Sequence of chain 1.D:
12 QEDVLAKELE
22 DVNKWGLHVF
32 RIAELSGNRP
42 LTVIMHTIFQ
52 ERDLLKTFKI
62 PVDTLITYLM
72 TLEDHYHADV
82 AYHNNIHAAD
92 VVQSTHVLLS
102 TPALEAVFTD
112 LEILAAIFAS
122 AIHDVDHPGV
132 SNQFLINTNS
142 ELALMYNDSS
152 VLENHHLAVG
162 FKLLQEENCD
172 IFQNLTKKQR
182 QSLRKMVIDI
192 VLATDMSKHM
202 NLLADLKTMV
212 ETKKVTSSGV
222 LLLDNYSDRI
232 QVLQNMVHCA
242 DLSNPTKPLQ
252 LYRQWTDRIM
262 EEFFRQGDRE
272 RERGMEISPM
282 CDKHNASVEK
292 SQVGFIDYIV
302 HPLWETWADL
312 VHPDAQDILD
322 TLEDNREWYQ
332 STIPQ

Binding-site contacts:
Ligand atom C4 contacts residue THR257 of chain 1.D at 3.9 Å.
Ligand atom C4 contacts residue GLN293 of chain 1.D at 3.9 Å.
Ligand atom C5 contacts residue PHE296 of chain 1.D at 3.6 Å (hydrophobic).
Ligand atom C3 contacts residue PHE296 of chain 1.D at 3.4 Å (hydrophobic).
Ligand atom C14 contacts residue HIS84 of chain 1.D at 3.8 Å.
Ligand atom N2 contacts residue GLN293 of chain 1.D at 3.3 Å (h-bond).
Ligand atom C7 contacts residue PHE296 of chain 1.D at 3.6 Å (hydrophobic).
Ligand atom C10 contacts residue MET197 of chain 1.D at 3.6 Å (hydrophobic).
Ligand atom F1 contacts residue ASP242 of chain 1.D at 3.5 Å.
Ligand atom F3 contacts residue ILE260 of chain 1.D at 3.3 Å.
Ligand atom C4 contacts residue ASN245 of chain 1.D at 3.5 Å.
Ligand atom O1 contacts residue MET197 of chain 1.D at 3.9 Å.
Ligand atom C13 contacts residue HIS84 of chain 1.D at 3.9 Å.
Ligand atom F contacts residue ASP242 of chain 1.D at 3.7 Å.
Ligand atom F1 contacts residue THR195 of chain 1.D at 3.6 Å.
Ligand atom C5 contacts residue MET281 of chain 1.D at 3.8 Å (hydrophobic).
Ligand atom N5 contacts residue TYR83 of chain 1.D at 3.9 Å.
Ligand atom N2 contacts residue ILE260 of chain 1.D at 3.5 Å.
Ligand atom N3 contacts residue PHE296 of chain 1.D at 3.5 Å.
Ligand atom N contacts residue PHE296 of chain 1.D at 3.4 Å.
Ligand atom C3 contacts residue ILE260 of chain 1.D at 3.7 Å (hydrophobic).
Ligand atom C2 contacts residue PHE296 of chain 1.D at 3.4 Å (hydrophobic).
Ligand atom N3 contacts residue GLN293 of chain 1.D at 3.0 Å (h-bond).
Ligand atom N1 contacts residue PHE296 of chain 1.D at 3.4 Å.
Ligand atom F2 contacts residue HIS84 of chain 1.D at 3.8 Å.
Ligand atom F3 contacts residue HIS84 of chain 1.D at 3.9 Å.
Ligand atom C6 contacts residue PHE296 of chain 1.D at 3.5 Å (hydrophobic).
Ligand atom C11 contacts residue MET281 of chain 1.D at 3.8 Å (hydrophobic).
Ligand atom C1 contacts residue PHE296 of chain 1.D at 3.6 Å (hydrophobic).
Ligand atom F contacts residue LEU243 of chain 1.D at 3.1 Å.
Ligand atom C5 contacts residue GLN293 of chain 1.D at 3.9 Å.
Ligand atom N2 contacts residue PHE296 of chain 1.D at 3.8 Å.
Ligand atom F3 contacts residue PHE264 of chain 1.D at 3.7 Å.
Ligand atom N4 contacts residue PHE296 of chain 1.D at 3.9 Å.
Ligand atom O contacts residue MET281 of chain 1.D at 3.3 Å.
Ligand atom F1 contacts residue MET197 of chain 1.D at 3.6 Å.
Ligand atom C4 contacts residue TYR253 of chain 1.D at 3.9 Å (hydrophobic).
Ligand atom O contacts residue PHE296 of chain 1.D at 3.7 Å.
Ligand atom C contacts residue PHE296 of chain 1.D at 3.7 Å (hydrophobic).
Ligand atom C7 contacts residue MET281 of chain 1.D at 3.8 Å (hydrophobic).

The small molecule below binds the protein below.
Small molecule (SMILES): CNc1cc(Nc2c(F)c(F)cc(F)c2F)nn2c(C(=O)NC[C@@](C)(O)CO)cnc12